Binding-site contacts:
Ligand atom C8 contacts residue HIS149 of chain 31.C at 3.7 Å.
Ligand atom N2 contacts residue ASN153 of chain 31.C at 2.9 Å (h-bond).
Ligand atom C1 contacts residue HIS158 of chain 31.C at 4.1 Å.
Ligand atom O4 contacts residue LYS157 of chain 31.C at 4.5 Å.
Ligand atom C6 contacts residue LYS157 of chain 31.C at 3.6 Å.
Ligand atom C1 contacts residue ASN153 of chain 31.C at 1.4 Å.
Ligand atom O5 contacts residue HIS149 of chain 31.C at 3.5 Å.
Ligand atom C5 contacts residue HIS149 of chain 31.C at 4.2 Å.
Ligand atom C7 contacts residue HIS149 of chain 31.C at 4.3 Å.
Ligand atom O3 contacts residue HIS149 of chain 31.C at 4.0 Å.
Ligand atom C3 contacts residue ASN153 of chain 31.C at 3.8 Å.
Ligand atom C4 contacts residue HIS149 of chain 31.C at 4.0 Å.
Ligand atom O7 contacts residue TRP101 of chain 31.A at 3.8 Å.
Ligand atom O5 contacts residue HIS158 of chain 31.C at 3.1 Å.
Ligand atom C2 contacts residue ASN153 of chain 31.C at 2.5 Å.
Ligand atom C7 contacts residue GLY102 of chain 31.A at 4.1 Å.
Ligand atom C4 contacts residue ASN153 of chain 31.C at 4.2 Å.
Ligand atom C7 contacts residue ASN153 of chain 31.C at 3.6 Å.
Ligand atom O5 contacts residue THR155 of chain 31.C at 4.5 Å.
Ligand atom C8 contacts residue ASN153 of chain 31.C at 4.0 Å.
Ligand atom N2 contacts residue HIS149 of chain 31.C at 4.2 Å.
Ligand atom C2 contacts residue HIS149 of chain 31.C at 3.6 Å.
Ligand atom C1 contacts residue THR155 of chain 31.C at 3.8 Å.
Ligand atom O7 contacts residue ASN153 of chain 31.C at 4.5 Å.
Ligand atom C3 contacts residue HIS149 of chain 31.C at 4.3 Å.
Ligand atom C5 contacts residue LYS157 of chain 31.C at 3.9 Å.
Ligand atom C8 contacts residue TRP101 of chain 31.A at 4.4 Å (hydrophobic).
Ligand atom C6 contacts residue HIS158 of chain 31.C at 3.7 Å.
Ligand atom O7 contacts residue GLY102 of chain 31.A at 3.0 Å (h-bond).
Ligand atom C5 contacts residue ASN153 of chain 31.C at 3.7 Å.
Ligand atom O6 contacts residue LYS157 of chain 31.C at 3.2 Å (salt-bridge).
Ligand atom C5 contacts residue HIS158 of chain 31.C at 4.0 Å.
Ligand atom O5 contacts residue ASN153 of chain 31.C at 2.4 Å (h-bond).
Ligand atom C1 contacts residue HIS149 of chain 31.C at 3.4 Å.

This small molecule binds to this protein.
Small molecule (SMILES): CC(=O)N[C@@H]1[C@@H](O)[C@H](O)[C@@H](CO)O[C@H]1O

Sequence of chain 31.A:
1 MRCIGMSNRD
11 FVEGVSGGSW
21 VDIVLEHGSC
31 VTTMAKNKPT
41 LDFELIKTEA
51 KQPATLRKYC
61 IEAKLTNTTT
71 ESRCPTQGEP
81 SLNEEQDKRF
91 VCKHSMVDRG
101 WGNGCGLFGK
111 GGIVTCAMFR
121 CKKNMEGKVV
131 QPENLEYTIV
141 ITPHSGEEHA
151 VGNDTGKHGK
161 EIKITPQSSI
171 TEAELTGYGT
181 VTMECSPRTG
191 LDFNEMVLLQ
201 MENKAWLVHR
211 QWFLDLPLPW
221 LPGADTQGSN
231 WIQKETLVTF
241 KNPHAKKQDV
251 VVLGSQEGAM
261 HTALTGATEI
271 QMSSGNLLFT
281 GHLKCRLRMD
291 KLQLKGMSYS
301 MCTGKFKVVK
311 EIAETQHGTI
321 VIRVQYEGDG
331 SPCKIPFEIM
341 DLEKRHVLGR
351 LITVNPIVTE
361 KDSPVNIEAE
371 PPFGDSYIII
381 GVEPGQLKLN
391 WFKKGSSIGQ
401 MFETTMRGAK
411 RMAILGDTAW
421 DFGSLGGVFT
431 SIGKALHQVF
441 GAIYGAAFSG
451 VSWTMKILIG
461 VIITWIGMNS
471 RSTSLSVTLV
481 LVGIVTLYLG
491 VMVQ

Sequence of chain 31.C:
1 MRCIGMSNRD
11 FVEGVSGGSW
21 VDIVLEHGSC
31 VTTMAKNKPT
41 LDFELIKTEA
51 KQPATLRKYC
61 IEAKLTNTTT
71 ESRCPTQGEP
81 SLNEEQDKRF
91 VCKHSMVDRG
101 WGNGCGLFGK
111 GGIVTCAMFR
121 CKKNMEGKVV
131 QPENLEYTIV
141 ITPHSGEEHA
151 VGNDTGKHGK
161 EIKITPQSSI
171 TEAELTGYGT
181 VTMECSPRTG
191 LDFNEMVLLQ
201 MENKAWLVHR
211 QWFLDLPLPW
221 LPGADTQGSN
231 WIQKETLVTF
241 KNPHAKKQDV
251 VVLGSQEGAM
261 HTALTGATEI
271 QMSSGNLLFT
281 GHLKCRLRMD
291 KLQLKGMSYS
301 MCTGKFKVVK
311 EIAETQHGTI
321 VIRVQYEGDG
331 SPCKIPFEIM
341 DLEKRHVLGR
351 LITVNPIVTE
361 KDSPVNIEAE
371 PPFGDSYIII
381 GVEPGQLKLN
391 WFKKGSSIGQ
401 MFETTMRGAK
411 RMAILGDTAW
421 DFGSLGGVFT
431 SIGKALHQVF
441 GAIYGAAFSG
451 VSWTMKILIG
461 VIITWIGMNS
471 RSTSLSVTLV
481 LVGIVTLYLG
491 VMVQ